A protein and the small-molecule ligand that binds it are described below.
Small molecule (SMILES): CC(C)(C#Cc1ccc(-c2ccc(Cl)c3c(NS(C)(=O)=O)nn(CC(F)(F)F)c23)c([C@H](Cc2cc(F)cc(F)c2)NC(=O)Cn2nc(C(F)(F)F)c3c2C(F)(F)[C@@H]2C[C@H]32)n1)S(C)(=O)=O

Sequence of chain 2.D:
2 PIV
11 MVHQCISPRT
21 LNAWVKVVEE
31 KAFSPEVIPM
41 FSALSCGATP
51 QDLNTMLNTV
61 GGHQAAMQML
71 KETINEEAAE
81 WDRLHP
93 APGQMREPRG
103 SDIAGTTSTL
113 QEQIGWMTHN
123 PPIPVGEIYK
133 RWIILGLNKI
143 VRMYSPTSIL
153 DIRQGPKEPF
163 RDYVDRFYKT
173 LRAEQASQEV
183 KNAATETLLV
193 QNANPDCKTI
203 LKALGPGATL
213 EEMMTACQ

Sequence of chain 2.C:
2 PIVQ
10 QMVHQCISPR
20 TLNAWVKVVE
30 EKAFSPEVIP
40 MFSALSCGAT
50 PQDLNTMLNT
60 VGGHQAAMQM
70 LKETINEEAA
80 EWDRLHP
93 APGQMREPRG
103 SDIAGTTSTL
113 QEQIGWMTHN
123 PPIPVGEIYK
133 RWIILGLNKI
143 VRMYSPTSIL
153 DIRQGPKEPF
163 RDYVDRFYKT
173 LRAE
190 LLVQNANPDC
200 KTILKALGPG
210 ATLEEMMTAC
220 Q

Binding-site contacts:
Ligand atom C49 contacts residue ASN75 of chain 2.C at 3.1 Å.
Ligand atom C39 contacts residue GLN64 of chain 2.C at 3.2 Å.
Ligand atom F26 contacts residue LYS71 of chain 2.C at 3.1 Å.
Ligand atom C11 contacts residue TYR131 of chain 2.C at 3.2 Å (hydrophobic).
Ligand atom O51 contacts residue LYS71 of chain 2.C at 3.2 Å (salt-bridge).
Ligand atom C18 contacts residue GLN180 of chain 2.D at 3.3 Å.
Ligand atom C16 contacts residue LYS71 of chain 2.C at 3.3 Å.
Ligand atom N06 contacts residue ASN58 of chain 2.C at 2.9 Å (h-bond).
Ligand atom C58 contacts residue THR55 of chain 2.C at 3.3 Å.
Ligand atom C23 contacts residue MET67 of chain 2.C at 3.4 Å (hydrophobic).
Ligand atom F26 contacts residue ILE74 of chain 2.C at 3.2 Å.
Ligand atom F26 contacts residue LEU70 of chain 2.C at 3.4 Å.
Ligand atom C21 contacts residue ASN58 of chain 2.C at 3.3 Å.
Ligand atom F27 contacts residue MET67 of chain 2.C at 3.2 Å.
Ligand atom N43 contacts residue ASN58 of chain 2.C at 2.8 Å (h-bond).
Ligand atom F27 contacts residue LEU57 of chain 2.C at 3.1 Å.
Ligand atom O51 contacts residue ASN184 of chain 2.D at 3.3 Å (h-bond).
Ligand atom F61 contacts residue GLN180 of chain 2.D at 3.3 Å.
Ligand atom F52 contacts residue LYS183 of chain 2.D at 3.2 Å.
Ligand atom F42 contacts residue GLN64 of chain 2.C at 3.4 Å.
Ligand atom C08 contacts residue THR108 of chain 2.C at 3.4 Å.
Ligand atom C19 contacts residue ASN54 of chain 2.C at 3.5 Å.
Ligand atom N15 contacts residue LYS71 of chain 2.C at 3.1 Å (salt-bridge).
Ligand atom O51 contacts residue GLN180 of chain 2.D at 3.3 Å.
Ligand atom F52 contacts residue GLN180 of chain 2.D at 2.9 Å.
Ligand atom O29 contacts residue GLN180 of chain 2.D at 3.4 Å (h-bond).
Ligand atom F53 contacts residue ARG174 of chain 2.D at 3.3 Å.
Ligand atom C45 contacts residue ASN58 of chain 2.C at 3.4 Å.
Ligand atom O59 contacts residue ASN58 of chain 2.C at 2.7 Å (h-bond).
Ligand atom C44 contacts residue ASN58 of chain 2.C at 3.3 Å.
Ligand atom O59 contacts residue THR55 of chain 2.C at 3.4 Å.
Ligand atom C12 contacts residue ASN54 of chain 2.C at 3.3 Å.
Ligand atom F53 contacts residue LEU173 of chain 2.D at 3.4 Å.
Ligand atom N17 contacts residue LYS71 of chain 2.C at 3.5 Å.
Ligand atom O29 contacts residue LYS71 of chain 2.C at 2.6 Å (salt-bridge).
Ligand atom C36 contacts residue GLN68 of chain 2.C at 3.3 Å.
Ligand atom F41 contacts residue LYS71 of chain 2.C at 3.4 Å.
Ligand atom F53 contacts residue LYS183 of chain 2.D at 3.4 Å.
Ligand atom F64 contacts residue TYR170 of chain 2.D at 3.0 Å.
Ligand atom C12 contacts residue TYR131 of chain 2.C at 3.4 Å (hydrophobic).